A small-molecule ligand and the protein it binds are described below.
Small molecule (SMILES): O=c1[nH]c(=O)c2[nH+]cn([C@@H]3O[C@H](COP(=O)(O)O)[C@@H](O)[C@H]3O)c2[nH]1

Binding-site contacts:
Ligand atom P contacts residue TYR381 of chain 3.B at 3.7 Å.
Ligand atom O3' contacts residue ALA53 of chain 3.B at 3.5 Å.
Ligand atom C3' contacts residue ASP334 of chain 3.B at 3.5 Å.
Ligand atom O3P contacts residue SER299 of chain 3.B at 2.9 Å (h-bond).
Ligand atom C5 contacts residue ILE300 of chain 3.B at 3.6 Å (hydrophobic).
Ligand atom C2 contacts residue GLU412 of chain 3.B at 3.6 Å.
Ligand atom O6 contacts residue GLY413 of chain 3.B at 3.5 Å.
Ligand atom N7 contacts residue ILE300 of chain 3.B at 3.5 Å.
Ligand atom C6 contacts residue GLY385 of chain 3.B at 3.6 Å.
Ligand atom O6 contacts residue GLY383 of chain 3.B at 3.4 Å.
Ligand atom P contacts residue SER299 of chain 3.B at 3.7 Å.
Ligand atom N1 contacts residue GLU412 of chain 3.B at 2.9 Å (salt-bridge).
Ligand atom O6 contacts residue MET384 of chain 3.B at 3.2 Å (h-bond).
Ligand atom O3' contacts residue ASP334 of chain 3.B at 2.4 Å (salt-bridge).
Ligand atom O2P contacts residue GLY357 of chain 3.B at 2.8 Å (h-bond).
Ligand atom C8 contacts residue MET55 of chain 3.B at 3.4 Å (hydrophobic).
Ligand atom O5' contacts residue GLY335 of chain 3.B at 3.3 Å.
Ligand atom O3P contacts residue ASN358 of chain 3.B at 3.1 Å (h-bond).
Ligand atom N7 contacts residue GLY383 of chain 3.B at 3.2 Å.
Ligand atom O6 contacts residue GLY385 of chain 3.B at 2.6 Å (h-bond).
Ligand atom O1P contacts residue SER299 of chain 3.B at 2.9 Å (h-bond).
Ligand atom O2' contacts residue ASP334 of chain 3.B at 3.0 Å (salt-bridge).
Ligand atom O5' contacts residue GLY298 of chain 3.B at 3.4 Å.
Ligand atom O2 contacts residue CYS301 of chain 3.B at 2.6 Å (h-bond).
Ligand atom N7 contacts residue MET384 of chain 3.B at 2.8 Å (h-bond).
Ligand atom O3P contacts residue TYR381 of chain 3.B at 2.5 Å (h-bond).
Ligand atom C3' contacts residue MET55 of chain 3.B at 3.7 Å (hydrophobic).
Ligand atom O2 contacts residue THR303 of chain 3.B at 2.7 Å (h-bond).
Ligand atom O2P contacts residue ASN358 of chain 3.B at 3.3 Å (h-bond).
Ligand atom O2 contacts residue GLU412 of chain 3.B at 3.5 Å (salt-bridge).
Ligand atom C5' contacts residue TYR381 of chain 3.B at 3.7 Å (hydrophobic).
Ligand atom O1P contacts residue GLY336 of chain 3.B at 2.9 Å (h-bond).
Ligand atom C4' contacts residue ASP334 of chain 3.B at 3.5 Å.
Ligand atom C6 contacts residue GLU412 of chain 3.B at 3.7 Å.
Ligand atom C2 contacts residue CYS301 of chain 3.B at 3.3 Å (hydrophobic).
Ligand atom C5 contacts residue MET384 of chain 3.B at 3.5 Å (hydrophobic).
Ligand atom O3' contacts residue MET355 of chain 3.B at 3.5 Å (h-bond).
Ligand atom C5 contacts residue GLY383 of chain 3.B at 3.8 Å.
Ligand atom O1P contacts residue GLY298 of chain 3.B at 3.6 Å.
Ligand atom C8 contacts residue ILE300 of chain 3.B at 3.7 Å (hydrophobic).

Sequence of chain 3.B:
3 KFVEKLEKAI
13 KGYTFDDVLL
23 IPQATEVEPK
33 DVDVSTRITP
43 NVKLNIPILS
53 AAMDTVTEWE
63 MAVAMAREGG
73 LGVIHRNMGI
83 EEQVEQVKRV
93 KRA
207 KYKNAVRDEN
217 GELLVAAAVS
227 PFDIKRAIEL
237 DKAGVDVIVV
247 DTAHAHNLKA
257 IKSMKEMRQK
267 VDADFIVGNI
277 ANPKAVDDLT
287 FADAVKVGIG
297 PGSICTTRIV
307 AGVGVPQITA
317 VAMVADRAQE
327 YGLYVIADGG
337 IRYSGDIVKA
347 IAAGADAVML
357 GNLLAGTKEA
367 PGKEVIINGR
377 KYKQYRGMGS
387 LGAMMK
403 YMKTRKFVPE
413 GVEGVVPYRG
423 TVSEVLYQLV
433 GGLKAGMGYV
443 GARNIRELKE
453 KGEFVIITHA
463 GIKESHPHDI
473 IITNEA